Sequence of chain 1.B:
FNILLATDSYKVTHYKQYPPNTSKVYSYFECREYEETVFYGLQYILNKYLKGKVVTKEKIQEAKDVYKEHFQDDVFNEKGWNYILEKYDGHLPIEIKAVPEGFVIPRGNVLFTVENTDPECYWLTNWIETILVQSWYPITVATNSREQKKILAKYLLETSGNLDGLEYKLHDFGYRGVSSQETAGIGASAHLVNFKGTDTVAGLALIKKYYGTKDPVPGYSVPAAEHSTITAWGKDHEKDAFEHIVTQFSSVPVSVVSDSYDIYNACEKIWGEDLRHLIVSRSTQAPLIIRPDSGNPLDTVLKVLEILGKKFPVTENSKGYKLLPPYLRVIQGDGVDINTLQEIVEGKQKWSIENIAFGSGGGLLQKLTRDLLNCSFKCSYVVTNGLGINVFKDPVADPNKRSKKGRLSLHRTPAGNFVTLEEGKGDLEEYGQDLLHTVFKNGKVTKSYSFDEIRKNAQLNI

Sequence of chain 1.A:
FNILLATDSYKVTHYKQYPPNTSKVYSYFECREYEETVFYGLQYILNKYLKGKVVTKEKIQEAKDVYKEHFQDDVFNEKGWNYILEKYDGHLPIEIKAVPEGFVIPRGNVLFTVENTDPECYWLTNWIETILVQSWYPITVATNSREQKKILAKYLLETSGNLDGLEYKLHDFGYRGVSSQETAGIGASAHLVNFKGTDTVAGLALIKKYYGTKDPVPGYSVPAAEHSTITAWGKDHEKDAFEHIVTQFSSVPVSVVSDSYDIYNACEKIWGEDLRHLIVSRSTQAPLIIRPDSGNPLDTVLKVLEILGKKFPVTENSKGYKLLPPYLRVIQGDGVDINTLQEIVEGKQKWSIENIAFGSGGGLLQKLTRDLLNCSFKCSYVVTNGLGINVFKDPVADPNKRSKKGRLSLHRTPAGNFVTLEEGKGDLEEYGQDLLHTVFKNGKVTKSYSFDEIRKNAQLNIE

The small molecule below binds the protein below.
Small molecule (SMILES): O=C(/C=C/c1cccnc1)NCCCCC1CCN(C(=O)c2ccccc2)CC1

Binding-site contacts:
Ligand atom CAC contacts residue PHE193 of chain 1.B at 3.4 Å (hydrophobic).
Ligand atom NAV contacts residue TYR18 of chain 1.A at 3.3 Å (h-bond).
Ligand atom CAE contacts residue ILE378 of chain 1.B at 3.4 Å (hydrophobic).
Ligand atom CAF contacts residue GLU376 of chain 1.B at 3.3 Å.
Ligand atom CAH contacts residue TYR18 of chain 1.A at 3.5 Å (hydrophobic).
Ligand atom CAD contacts residue PHE193 of chain 1.B at 3.1 Å (hydrophobic).
Ligand atom CAP contacts residue SER275 of chain 1.B at 3.3 Å.
Ligand atom CAE contacts residue ARG349 of chain 1.B at 3.6 Å.
Ligand atom CAM contacts residue PHE193 of chain 1.B at 3.6 Å (hydrophobic).
Ligand atom CAG contacts residue VAL350 of chain 1.B at 3.6 Å (hydrophobic).
Ligand atom CAG contacts residue ARG349 of chain 1.B at 3.3 Å.
Ligand atom CAM contacts residue TYR18 of chain 1.A at 3.7 Å (hydrophobic).
Ligand atom CAX contacts residue PHE193 of chain 1.B at 3.8 Å (hydrophobic).
Ligand atom CAX contacts residue SER275 of chain 1.B at 3.6 Å.
Ligand atom CAZ contacts residue TYR18 of chain 1.A at 3.6 Å (hydrophobic).
Ligand atom CAI contacts residue ARG196 of chain 1.B at 3.3 Å.
Ligand atom OAB contacts residue PRO307 of chain 1.B at 3.5 Å.
Ligand atom CAD contacts residue ARG311 of chain 1.B at 3.8 Å.
Ligand atom CAE contacts residue ALA379 of chain 1.B at 3.7 Å (hydrophobic).
Ligand atom CAX contacts residue ALA244 of chain 1.B at 3.6 Å (hydrophobic).
Ligand atom CAG contacts residue ILE378 of chain 1.B at 3.8 Å (hydrophobic).
Ligand atom CAL contacts residue ARG349 of chain 1.B at 3.6 Å.
Ligand atom CAJ contacts residue PHE193 of chain 1.B at 3.8 Å (hydrophobic).
Ligand atom CAP contacts residue VAL242 of chain 1.B at 3.6 Å (hydrophobic).
Ligand atom CAF contacts residue ARG349 of chain 1.B at 3.8 Å.
Ligand atom NAV contacts residue ARG196 of chain 1.B at 3.8 Å.
Ligand atom OAA contacts residue SER275 of chain 1.B at 2.7 Å (h-bond).
Ligand atom CAE contacts residue GLU376 of chain 1.B at 3.5 Å.
Ligand atom OAA contacts residue ARG311 of chain 1.B at 3.4 Å.
Ligand atom CAG contacts residue ALA379 of chain 1.B at 3.6 Å (hydrophobic).
Ligand atom NAW contacts residue ALA244 of chain 1.B at 3.6 Å.
Ligand atom CAI contacts residue TYR18 of chain 1.A at 3.4 Å (hydrophobic).
Ligand atom CAJ contacts residue ASP219 of chain 1.B at 3.4 Å.
Ligand atom CAO contacts residue VAL242 of chain 1.B at 3.5 Å (hydrophobic).
Ligand atom CAJ contacts residue TYR18 of chain 1.A at 3.8 Å (hydrophobic).
Ligand atom CAE contacts residue LYS189 of chain 1.B at 3.8 Å.
Ligand atom CAM contacts residue ARG311 of chain 1.B at 3.6 Å.
Ligand atom CAF contacts residue LYS189 of chain 1.B at 3.5 Å.
Ligand atom CAZ contacts residue PHE193 of chain 1.B at 3.6 Å (hydrophobic).
Ligand atom CAE contacts residue ASN377 of chain 1.B at 3.8 Å.